Binding-site contacts:
Ligand atom C6 contacts residue THR510 of chain 1.A at 3.7 Å.
Ligand atom O3' contacts residue THR564 of chain 1.A at 3.2 Å (h-bond).
Ligand atom PC contacts residue GLN332 of chain 1.B at 3.7 Å.
Ligand atom N2 contacts residue THR564 of chain 1.A at 3.6 Å (h-bond).
Ligand atom OC2 contacts residue PHE329 of chain 1.B at 3.5 Å.
Ligand atom C6 contacts residue PHE386 of chain 1.B at 3.3 Å (hydrophobic).
Ligand atom O3' contacts residue TYR242 of chain 1.B at 3.1 Å (h-bond).
Ligand atom C4 contacts residue LEU535 of chain 1.A at 3.8 Å (hydrophobic).
Ligand atom N3 contacts residue PHE386 of chain 1.B at 3.6 Å.
Ligand atom C2 contacts residue ASP533 of chain 1.A at 3.6 Å.
Ligand atom O6 contacts residue ASP533 of chain 1.A at 3.6 Å.
Ligand atom O6 contacts residue LYS410 of chain 1.B at 3.3 Å.
Ligand atom N1 contacts residue THR510 of chain 1.A at 3.5 Å.
Ligand atom O4' contacts residue PHE386 of chain 1.B at 3.3 Å.
Ligand atom OC2 contacts residue GLN332 of chain 1.B at 2.9 Å (h-bond).
Ligand atom N3 contacts residue LEU535 of chain 1.A at 3.7 Å.
Ligand atom O5' contacts residue THR564 of chain 1.A at 3.0 Å (h-bond).
Ligand atom C5 contacts residue PHE386 of chain 1.B at 3.4 Å (hydrophobic).
Ligand atom N2 contacts residue LEU535 of chain 1.A at 3.8 Å.
Ligand atom OC1 contacts residue TYR242 of chain 1.B at 3.6 Å.
Ligand atom OC2 contacts residue LEU331 of chain 1.B at 3.8 Å.
Ligand atom C4 contacts residue PHE386 of chain 1.B at 3.7 Å (hydrophobic).
Ligand atom N7 contacts residue PHE386 of chain 1.B at 3.6 Å.
Ligand atom C5' contacts residue GLY562 of chain 1.A at 3.4 Å.
Ligand atom O6 contacts residue PHE386 of chain 1.B at 3.6 Å.
Ligand atom O5' contacts residue ILE563 of chain 1.A at 3.5 Å.
Ligand atom N7 contacts residue TYR334 of chain 1.B at 3.6 Å.
Ligand atom O6 contacts residue THR510 of chain 1.A at 3.6 Å.
Ligand atom C2' contacts residue LEU535 of chain 1.A at 3.7 Å (hydrophobic).
Ligand atom N1 contacts residue ASP533 of chain 1.A at 2.7 Å (salt-bridge).
Ligand atom N2 contacts residue ILE563 of chain 1.A at 3.4 Å.
Ligand atom C5' contacts residue THR564 of chain 1.A at 3.5 Å.
Ligand atom O5' contacts residue PHE386 of chain 1.B at 3.5 Å.
Ligand atom OC1 contacts residue GLN332 of chain 1.B at 2.7 Å (h-bond).
Ligand atom C6 contacts residue ASP533 of chain 1.A at 3.6 Å.
Ligand atom C3' contacts residue THR564 of chain 1.A at 3.4 Å.
Ligand atom C2 contacts residue PHE386 of chain 1.B at 3.4 Å (hydrophobic).
Ligand atom N1 contacts residue PHE386 of chain 1.B at 3.4 Å.
Ligand atom N2 contacts residue ASP533 of chain 1.A at 2.9 Å (salt-bridge).
Ligand atom C2 contacts residue LEU535 of chain 1.A at 3.8 Å (hydrophobic).

Sequence of chain 1.A:
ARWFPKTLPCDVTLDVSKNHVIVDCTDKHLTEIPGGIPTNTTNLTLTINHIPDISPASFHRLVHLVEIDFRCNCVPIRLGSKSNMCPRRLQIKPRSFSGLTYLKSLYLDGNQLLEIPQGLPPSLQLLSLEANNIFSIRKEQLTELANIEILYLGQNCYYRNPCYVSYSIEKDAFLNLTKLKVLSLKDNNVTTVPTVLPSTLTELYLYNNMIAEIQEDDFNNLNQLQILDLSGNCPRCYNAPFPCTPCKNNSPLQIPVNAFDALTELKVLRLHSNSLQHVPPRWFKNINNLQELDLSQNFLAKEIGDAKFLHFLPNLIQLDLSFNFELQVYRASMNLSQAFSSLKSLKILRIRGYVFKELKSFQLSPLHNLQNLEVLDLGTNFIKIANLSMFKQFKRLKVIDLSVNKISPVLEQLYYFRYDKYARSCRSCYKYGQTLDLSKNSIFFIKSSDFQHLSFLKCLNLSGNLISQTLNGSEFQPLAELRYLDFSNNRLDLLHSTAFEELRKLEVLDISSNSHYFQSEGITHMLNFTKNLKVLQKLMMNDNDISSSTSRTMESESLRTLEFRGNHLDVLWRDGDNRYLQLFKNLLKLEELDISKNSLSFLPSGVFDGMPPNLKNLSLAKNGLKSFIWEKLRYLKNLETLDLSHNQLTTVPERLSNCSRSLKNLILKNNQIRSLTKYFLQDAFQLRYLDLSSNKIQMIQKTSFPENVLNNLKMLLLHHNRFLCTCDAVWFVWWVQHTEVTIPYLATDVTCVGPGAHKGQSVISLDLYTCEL

The protein below binds the small molecule below.
Small molecule (SMILES): Nc1nc2c(ncn2[C@@H]2O[C@H](COP(=O)(O)O)[C@H]3O[P](=O)(O)O[C@H]32)c(=O)[nH]1

Sequence of chain 1.B:
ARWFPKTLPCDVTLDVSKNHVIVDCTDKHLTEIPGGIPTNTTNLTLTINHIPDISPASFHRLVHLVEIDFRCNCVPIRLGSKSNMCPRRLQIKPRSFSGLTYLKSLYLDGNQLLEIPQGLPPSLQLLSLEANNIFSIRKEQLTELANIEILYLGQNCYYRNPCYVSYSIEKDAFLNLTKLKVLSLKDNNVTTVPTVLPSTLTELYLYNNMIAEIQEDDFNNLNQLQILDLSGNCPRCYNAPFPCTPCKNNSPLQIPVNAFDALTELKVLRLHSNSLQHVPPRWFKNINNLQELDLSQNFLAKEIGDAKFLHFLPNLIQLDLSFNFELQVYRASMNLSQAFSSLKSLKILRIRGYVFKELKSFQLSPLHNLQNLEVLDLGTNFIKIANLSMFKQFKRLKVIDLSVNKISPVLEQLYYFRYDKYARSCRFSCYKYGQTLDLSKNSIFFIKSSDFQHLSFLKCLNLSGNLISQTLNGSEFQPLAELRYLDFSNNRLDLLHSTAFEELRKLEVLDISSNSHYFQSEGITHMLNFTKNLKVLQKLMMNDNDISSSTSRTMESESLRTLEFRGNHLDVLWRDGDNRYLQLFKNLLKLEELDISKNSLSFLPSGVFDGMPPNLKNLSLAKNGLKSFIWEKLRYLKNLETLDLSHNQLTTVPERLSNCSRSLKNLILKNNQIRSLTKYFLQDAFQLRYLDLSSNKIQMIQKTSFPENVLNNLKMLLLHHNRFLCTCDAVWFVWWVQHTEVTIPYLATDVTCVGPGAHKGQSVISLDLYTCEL